Binding-site contacts:
Ligand atom C21 contacts residue GLN209 of chain 2.A at 2.9 Å.
Ligand atom O6 contacts residue ASN325 of chain 2.A at 4.0 Å.
Ligand atom O5 contacts residue CYS116 of chain 2.A at 2.9 Å (h-bond).
Ligand atom C4 contacts residue GLU82 of chain 2.A at 3.8 Å.
Ligand atom O4 contacts residue GLN209 of chain 2.A at 3.4 Å (h-bond).
Ligand atom C10 contacts residue SER358 of chain 2.A at 3.6 Å.
Ligand atom C7 contacts residue TYR212 of chain 2.A at 3.1 Å (hydrophobic).
Ligand atom C9 contacts residue GLN209 of chain 2.A at 3.9 Å.
Ligand atom C9 contacts residue LEU252 of chain 2.A at 3.3 Å (hydrophobic).
Ligand atom O5 contacts residue TYR327 of chain 2.A at 3.6 Å.
Ligand atom C1 contacts residue SER358 of chain 2.A at 3.7 Å.
Ligand atom C2 contacts residue HIS246 of chain 2.A at 3.4 Å.
Ligand atom O6 contacts residue CYS116 of chain 2.A at 3.3 Å (h-bond).
Ligand atom C4 contacts residue CYS116 of chain 2.A at 3.1 Å (hydrophobic).
Ligand atom O1 contacts residue LYS255 of chain 2.A at 2.4 Å.
Ligand atom O2 contacts residue ALA115 of chain 2.A at 3.1 Å.
Ligand atom O6 contacts residue HIS246 of chain 2.A at 2.6 Å (h-bond).
Ligand atom C14 contacts residue TYR249 of chain 2.A at 4.0 Å (hydrophobic).
Ligand atom C8 contacts residue HIS246 of chain 2.A at 3.8 Å.
Ligand atom C7 contacts residue GLN209 of chain 2.A at 3.7 Å.
Ligand atom C1 contacts residue CYS116 of chain 2.A at 2.9 Å (hydrophobic).
Ligand atom O2 contacts residue SER358 of chain 2.A at 3.0 Å (h-bond).
Ligand atom C18 contacts residue TYR249 of chain 2.A at 3.8 Å (hydrophobic).
Ligand atom C5 contacts residue TYR356 of chain 2.A at 4.0 Å (hydrophobic).
Ligand atom C8 contacts residue CYS116 of chain 2.A at 1.8 Å (hydrophobic).
Ligand atom C3 contacts residue LYS255 of chain 2.A at 3.1 Å.
Ligand atom C2 contacts residue CYS116 of chain 2.A at 3.6 Å (hydrophobic).
Ligand atom O4 contacts residue LYS255 of chain 2.A at 3.7 Å.
Ligand atom C4 contacts residue TYR327 of chain 2.A at 4.0 Å (hydrophobic).
Ligand atom C12 contacts residue TYR249 of chain 2.A at 3.2 Å (hydrophobic).
Ligand atom O5 contacts residue GLU82 of chain 2.A at 2.4 Å (salt-bridge).
Ligand atom C6 contacts residue LYS255 of chain 2.A at 3.4 Å.
Ligand atom O2 contacts residue CYS116 of chain 2.A at 2.7 Å (h-bond).
Ligand atom O6 contacts residue PRO248 of chain 2.A at 3.6 Å.
Ligand atom C14 contacts residue LEU252 of chain 2.A at 3.4 Å (hydrophobic).
Ligand atom C6 contacts residue LEU252 of chain 2.A at 3.3 Å (hydrophobic).
Ligand atom C12 contacts residue LEU252 of chain 2.A at 3.0 Å (hydrophobic).
Ligand atom C7 contacts residue SER208 of chain 2.A at 3.5 Å.
Ligand atom C5 contacts residue HIS246 of chain 2.A at 3.2 Å.
Ligand atom O2 contacts residue GLY357 of chain 2.A at 3.0 Å.

A small-molecule ligand and the protein it binds are described below.
Small molecule (SMILES): CC(=CC(=O)O)C=C(C)C[C@H](C)CCCC[C@@H](O)[C@H](C=O)CO

Sequence of chain 2.A:
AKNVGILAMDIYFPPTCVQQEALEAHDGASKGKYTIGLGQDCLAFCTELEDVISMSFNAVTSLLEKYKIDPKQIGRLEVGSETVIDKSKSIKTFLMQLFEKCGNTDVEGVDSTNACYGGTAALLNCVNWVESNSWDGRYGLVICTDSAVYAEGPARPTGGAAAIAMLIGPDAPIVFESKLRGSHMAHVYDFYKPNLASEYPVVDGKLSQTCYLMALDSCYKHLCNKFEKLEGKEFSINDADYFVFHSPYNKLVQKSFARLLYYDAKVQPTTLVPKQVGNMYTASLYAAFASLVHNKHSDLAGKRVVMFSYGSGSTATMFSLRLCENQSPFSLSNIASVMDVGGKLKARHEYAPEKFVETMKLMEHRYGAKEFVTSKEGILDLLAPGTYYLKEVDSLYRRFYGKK